Sequence of chain 1.A:
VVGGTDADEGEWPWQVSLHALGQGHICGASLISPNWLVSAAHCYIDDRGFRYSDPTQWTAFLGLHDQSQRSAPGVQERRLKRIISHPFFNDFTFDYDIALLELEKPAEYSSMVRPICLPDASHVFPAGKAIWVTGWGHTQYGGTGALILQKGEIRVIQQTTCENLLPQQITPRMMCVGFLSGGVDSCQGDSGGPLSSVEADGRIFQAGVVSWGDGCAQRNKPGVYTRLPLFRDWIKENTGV

This small molecule binds to this protein.
Small molecule (SMILES): CC[C@H](C)[C@@H]1NC(=O)[C@@H]2CCCN2C(=O)[C@@H]2CCCN2C(=O)[C@H]([C@@H](C)CC)NC(=O)[C@H](CO)NC(=O)[C@H](CCCCN)NC(=O)[C@H]([C@@H](C)O)NC(=O)[C@@H]2CSSC[C@H](NC1=O)C(=O)N[C@@H](Cc1ccccc1)C(=O)N1CCC[C@H]1C(=O)N[C@@H](CC(=O)O)C(=O)NCC(=O)N[C@@H](CCCN=C(N)N)C(=O)N2

Binding-site contacts:
Ligand atom O contacts residue GLN188 of chain 1.A at 3.5 Å.
Ligand atom N contacts residue SER191 of chain 1.A at 2.9 Å (h-bond).
Ligand atom O contacts residue TRP212 of chain 1.A at 3.3 Å.
Ligand atom CD contacts residue TYR52 of chain 1.A at 3.4 Å (hydrophobic).
Ligand atom NH2 contacts residue PHE92 of chain 1.A at 3.0 Å (h-bond).
Ligand atom CB contacts residue SER191 of chain 1.A at 3.1 Å.
Ligand atom N contacts residue SER191 of chain 1.A at 3.0 Å (h-bond).
Ligand atom O contacts residue SER191 of chain 1.A at 2.8 Å (h-bond).
Ligand atom CD contacts residue GLN169 of chain 1.A at 3.4 Å.
Ligand atom NZ contacts residue SER186 of chain 1.A at 2.8 Å (h-bond).
Ligand atom O contacts residue GLY213 of chain 1.A at 3.0 Å (h-bond).
Ligand atom CE contacts residue SER186 of chain 1.A at 3.5 Å.
Ligand atom CB contacts residue CYS187 of chain 1.A at 3.5 Å (hydrophobic).
Ligand atom O contacts residue GLY189 of chain 1.A at 2.7 Å (h-bond).
Ligand atom CG contacts residue GLN169 of chain 1.A at 3.4 Å.
Ligand atom CE2 contacts residue PHE92 of chain 1.A at 3.5 Å (hydrophobic).
Ligand atom CD contacts residue CYS187 of chain 1.A at 3.6 Å (hydrophobic).
Ligand atom N contacts residue ILE26 of chain 1.A at 3.3 Å (h-bond).
Ligand atom CE1 contacts residue PHE92 of chain 1.A at 3.5 Å (hydrophobic).
Ligand atom O contacts residue ASP190 of chain 1.A at 3.2 Å (salt-bridge).
Ligand atom CG contacts residue TRP212 of chain 1.A at 3.5 Å (hydrophobic).
Ligand atom CZ contacts residue PHE92 of chain 1.A at 3.5 Å (hydrophobic).
Ligand atom CG2 contacts residue PHE94 of chain 1.A at 3.5 Å (hydrophobic).
Ligand atom N contacts residue GLY213 of chain 1.A at 3.0 Å (h-bond).
Ligand atom CB contacts residue HIS42 of chain 1.A at 3.5 Å.
Ligand atom C contacts residue SER191 of chain 1.A at 2.7 Å.
Ligand atom N contacts residue SER211 of chain 1.A at 3.1 Å (h-bond).
Ligand atom CA contacts residue SER211 of chain 1.A at 3.5 Å.
Ligand atom O contacts residue ILE26 of chain 1.A at 3.1 Å.
Ligand atom NH1 contacts residue PHE94 of chain 1.A at 3.3 Å.
Ligand atom O contacts residue GLN188 of chain 1.A at 2.9 Å (h-bond).
Ligand atom O contacts residue GLN188 of chain 1.A at 3.6 Å.
Ligand atom NH1 contacts residue PHE92 of chain 1.A at 3.1 Å (h-bond).
Ligand atom O contacts residue ASP214 of chain 1.A at 3.4 Å.
Ligand atom O contacts residue CYS187 of chain 1.A at 3.6 Å (h-bond).
Ligand atom OG contacts residue HIS42 of chain 1.A at 3.5 Å.
Ligand atom CA contacts residue SER191 of chain 1.A at 3.0 Å.
Ligand atom CB contacts residue HIS42 of chain 1.A at 3.5 Å.
Ligand atom C contacts residue GLY189 of chain 1.A at 3.5 Å.
Ligand atom CZ contacts residue PHE92 of chain 1.A at 3.5 Å (hydrophobic).